Binding-site contacts:
Ligand atom C10 contacts residue THR129 of chain 2.A at 3.9 Å.
Ligand atom C1 contacts residue PHE153 of chain 2.A at 3.8 Å (hydrophobic).
Ligand atom C5 contacts residue PHE153 of chain 2.A at 3.6 Å (hydrophobic).
Ligand atom O6 contacts residue PHE187 of chain 2.A at 3.7 Å.
Ligand atom O1A contacts residue SER130 of chain 2.A at 2.9 Å (h-bond).
Ligand atom O1A contacts residue ILE220 of chain 2.A at 3.4 Å.
Ligand atom C11 contacts residue THR149 of chain 2.A at 3.8 Å.
Ligand atom C4 contacts residue THR129 of chain 2.A at 3.4 Å.
Ligand atom O1B contacts residue SER130 of chain 2.A at 3.4 Å.
Ligand atom C8 contacts residue LEU188 of chain 2.A at 3.7 Å (hydrophobic).
Ligand atom C11 contacts residue TRP147 of chain 2.A at 3.9 Å (hydrophobic).
Ligand atom O10 contacts residue LEU188 of chain 2.A at 3.4 Å.
Ligand atom O2 contacts residue PHE187 of chain 2.A at 3.7 Å.
Ligand atom C1 contacts residue SER131 of chain 2.A at 3.7 Å.
Ligand atom C11 contacts residue LEU188 of chain 2.A at 3.9 Å (hydrophobic).
Ligand atom O4 contacts residue THR129 of chain 2.A at 3.5 Å (h-bond).
Ligand atom C4 contacts residue ASN219 of chain 2.A at 3.8 Å.
Ligand atom C3 contacts residue PHE187 of chain 2.A at 3.8 Å (hydrophobic).
Ligand atom O9 contacts residue TYR92 of chain 2.A at 3.6 Å (h-bond).
Ligand atom N5 contacts residue TRP147 of chain 2.A at 3.7 Å.
Ligand atom O4 contacts residue ASN219 of chain 2.A at 3.1 Å (h-bond).
Ligand atom C1 contacts residue SER130 of chain 2.A at 3.6 Å.
Ligand atom O1B contacts residue SER131 of chain 2.A at 2.7 Å (h-bond).
Ligand atom O3 contacts residue ARG216 of chain 2.A at 2.7 Å (salt-bridge).
Ligand atom O8 contacts residue ILE220 of chain 2.A at 3.8 Å.
Ligand atom C9 contacts residue SER222 of chain 2.A at 3.7 Å.
Ligand atom O9 contacts residue SER222 of chain 2.A at 2.7 Å (h-bond).
Ligand atom C10 contacts residue LEU188 of chain 2.A at 3.6 Å (hydrophobic).
Ligand atom C9 contacts residue TYR92 of chain 2.A at 3.4 Å (hydrophobic).
Ligand atom N2 contacts residue PHE187 of chain 2.A at 3.9 Å.
Ligand atom O8 contacts residue TYR92 of chain 2.A at 2.9 Å (h-bond).
Ligand atom O3 contacts residue ASN219 of chain 2.A at 3.4 Å (h-bond).
Ligand atom C5 contacts residue THR129 of chain 2.A at 3.9 Å.
Ligand atom C11 contacts residue GLY128 of chain 2.A at 3.9 Å.
Ligand atom N5 contacts residue THR129 of chain 2.A at 3.2 Å (h-bond).
Ligand atom C1 contacts residue PHE187 of chain 2.A at 3.7 Å (hydrophobic).
Ligand atom O5 contacts residue PHE153 of chain 2.A at 3.8 Å.
Ligand atom O7 contacts residue LEU188 of chain 2.A at 3.9 Å.
Ligand atom C8 contacts residue TYR92 of chain 2.A at 3.7 Å (hydrophobic).
Ligand atom C8 contacts residue PHE187 of chain 2.A at 3.6 Å (hydrophobic).

Sequence of chain 2.A:
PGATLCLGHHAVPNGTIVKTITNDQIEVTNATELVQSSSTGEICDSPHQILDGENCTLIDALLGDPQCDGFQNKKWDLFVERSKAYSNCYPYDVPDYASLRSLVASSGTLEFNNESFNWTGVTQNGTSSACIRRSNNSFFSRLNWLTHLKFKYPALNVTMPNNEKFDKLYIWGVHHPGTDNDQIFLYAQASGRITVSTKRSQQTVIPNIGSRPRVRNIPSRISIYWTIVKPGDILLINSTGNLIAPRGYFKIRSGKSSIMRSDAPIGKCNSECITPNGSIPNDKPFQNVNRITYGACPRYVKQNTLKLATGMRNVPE

This small molecule binds to this protein.
Small molecule (SMILES): CC(=O)N[C@@H]1[C@@H](O)[C@H](O[C@@H]2O[C@H](CO)[C@H](O)[C@H](O[C@@H]3O[C@H](CO)[C@@H](O[C@@H]4O[C@H](CO[C@]5(C(=O)O)C[C@H](O)[C@@H](NC(C)=O)[C@H]([C@H](O)[C@H](O)CO)O5)[C@H](O)[C@H](O)[C@H]4O)[C@H](O)[C@H]3NC(C)=O)[C@H]2O)[C@@H](CO)O[C@H]1O